A small-molecule ligand and the protein it binds are described below.
Small molecule (SMILES): CC(=O)N[C@@H]1[C@@H](O)[C@H](O)[C@@H](CO)O[C@H]1O

Sequence of chain 1.A:
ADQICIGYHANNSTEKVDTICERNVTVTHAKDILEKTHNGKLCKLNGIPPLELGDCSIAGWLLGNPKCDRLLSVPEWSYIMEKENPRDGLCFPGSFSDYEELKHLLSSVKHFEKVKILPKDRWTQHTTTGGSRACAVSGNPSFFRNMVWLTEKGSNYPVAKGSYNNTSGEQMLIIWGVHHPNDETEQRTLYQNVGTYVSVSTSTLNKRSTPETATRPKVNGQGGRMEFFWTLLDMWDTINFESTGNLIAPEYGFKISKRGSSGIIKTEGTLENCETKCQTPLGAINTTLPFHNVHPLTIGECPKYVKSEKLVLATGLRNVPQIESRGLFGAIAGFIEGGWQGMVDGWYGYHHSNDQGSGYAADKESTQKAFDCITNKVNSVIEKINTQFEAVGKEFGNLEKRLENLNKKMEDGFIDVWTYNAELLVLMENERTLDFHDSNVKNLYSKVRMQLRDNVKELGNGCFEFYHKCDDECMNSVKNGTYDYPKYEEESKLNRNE

Binding-site contacts:
Ligand atom C2 contacts residue ASN61 of chain 1.A at 2.5 Å.
Ligand atom O5 contacts residue LYS53 of chain 1.A at 3.9 Å.
Ligand atom C5 contacts residue ASN61 of chain 1.A at 3.7 Å.
Ligand atom O7 contacts residue ASN61 of chain 1.A at 4.5 Å.
Ligand atom C8 contacts residue ARG60 of chain 1.A at 4.5 Å.
Ligand atom O6 contacts residue LYS53 of chain 1.A at 4.4 Å.
Ligand atom N2 contacts residue ASN61 of chain 1.A at 2.8 Å (h-bond).
Ligand atom C5 contacts residue LYS53 of chain 1.A at 4.2 Å.
Ligand atom C3 contacts residue ASN61 of chain 1.A at 3.8 Å.
Ligand atom C4 contacts residue ASN61 of chain 1.A at 4.3 Å.
Ligand atom C1 contacts residue ASN61 of chain 1.A at 1.4 Å.
Ligand atom C8 contacts residue ASN61 of chain 1.A at 4.2 Å.
Ligand atom C7 contacts residue ASN61 of chain 1.A at 3.7 Å.
Ligand atom C6 contacts residue LYS53 of chain 1.A at 3.3 Å.
Ligand atom O5 contacts residue ASN61 of chain 1.A at 2.5 Å (h-bond).